This small molecule binds to this protein.
Small molecule (SMILES): CC(=O)N[C@H]1[C@H](O[C@H]2[C@H](O)[C@@H](NC(C)=O)CO[C@@H]2CO)O[C@H](CO)[C@@H](O)[C@@H]1O

Binding-site contacts:
Ligand atom C5 contacts residue ASN20 of chain 1.A at 3.6 Å.
Ligand atom C3 contacts residue ASN20 of chain 1.A at 3.8 Å.
Ligand atom C4 contacts residue ASN20 of chain 1.A at 4.3 Å.
Ligand atom O5 contacts residue ASN20 of chain 1.A at 2.4 Å (h-bond).
Ligand atom C7 contacts residue ASN20 of chain 1.A at 3.9 Å.
Ligand atom C2 contacts residue ASN20 of chain 1.A at 2.4 Å.
Ligand atom N2 contacts residue ASN20 of chain 1.A at 2.8 Å (h-bond).
Ligand atom C1 contacts residue ASN20 of chain 1.A at 1.4 Å.

Sequence of chain 1.A:
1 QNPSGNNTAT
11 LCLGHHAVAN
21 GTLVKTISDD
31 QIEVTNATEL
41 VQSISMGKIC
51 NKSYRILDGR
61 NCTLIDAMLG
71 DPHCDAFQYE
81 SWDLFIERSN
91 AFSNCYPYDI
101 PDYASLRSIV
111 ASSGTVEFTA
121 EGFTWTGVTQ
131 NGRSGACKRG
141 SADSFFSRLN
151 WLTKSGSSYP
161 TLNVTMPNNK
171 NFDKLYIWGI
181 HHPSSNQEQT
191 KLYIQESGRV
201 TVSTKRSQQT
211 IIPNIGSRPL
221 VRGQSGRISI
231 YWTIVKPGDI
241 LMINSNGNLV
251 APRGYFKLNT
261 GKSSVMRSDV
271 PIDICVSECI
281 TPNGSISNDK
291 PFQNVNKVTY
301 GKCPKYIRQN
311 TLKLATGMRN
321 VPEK